Sequence of chain 41.A:
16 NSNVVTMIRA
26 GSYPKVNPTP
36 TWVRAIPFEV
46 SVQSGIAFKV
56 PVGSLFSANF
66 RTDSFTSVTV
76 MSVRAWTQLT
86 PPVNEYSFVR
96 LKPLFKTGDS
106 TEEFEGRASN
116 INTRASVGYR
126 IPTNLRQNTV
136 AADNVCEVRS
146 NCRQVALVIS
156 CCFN

Binding-site contacts:
Ligand atom C4' contacts residue ARG125 of chain 46.A at 4.4 Å.
Ligand atom OP2 contacts residue SER77 of chain 46.A at 4.1 Å.
Ligand atom C5 contacts residue ARG125 of chain 46.A at 3.5 Å.
Ligand atom OP2 contacts residue ILE23 of chain 41.A at 4.5 Å.
Ligand atom O5' contacts residue ARG131 of chain 46.A at 2.6 Å (salt-bridge).
Ligand atom C2 contacts residue ARG125 of chain 46.A at 3.8 Å.
Ligand atom O2 contacts residue ASN16 of chain 41.A at 2.5 Å (h-bond).
Ligand atom C4 contacts residue ASN16 of chain 41.A at 4.1 Å.
Ligand atom OP1 contacts residue ARG125 of chain 46.A at 2.9 Å (salt-bridge).
Ligand atom OP1 contacts residue ILE23 of chain 41.A at 3.9 Å.
Ligand atom C3' contacts residue ARG125 of chain 46.A at 3.3 Å.
Ligand atom C5' contacts residue MET76 of chain 46.A at 4.3 Å (hydrophobic).
Ligand atom C5' contacts residue SER77 of chain 46.A at 4.4 Å.
Ligand atom O2 contacts residue ARG125 of chain 46.A at 3.9 Å.
Ligand atom O3' contacts residue ARG125 of chain 46.A at 4.0 Å.
Ligand atom C2 contacts residue ASN16 of chain 41.A at 3.0 Å.
Ligand atom OP3 contacts residue ARG125 of chain 46.A at 2.8 Å.
Ligand atom C6 contacts residue ARG125 of chain 46.A at 3.5 Å.
Ligand atom O4 contacts residue SER17 of chain 41.A at 3.2 Å.
Ligand atom C5' contacts residue ARG125 of chain 46.A at 4.1 Å.
Ligand atom OP1 contacts residue ARG131 of chain 46.A at 3.4 Å (salt-bridge).
Ligand atom C5' contacts residue ARG131 of chain 46.A at 3.2 Å.
Ligand atom OP2 contacts residue ARG131 of chain 46.A at 3.7 Å.
Ligand atom C1' contacts residue ARG125 of chain 46.A at 4.2 Å.
Ligand atom N3 contacts residue ASN16 of chain 41.A at 2.9 Å (h-bond).
Ligand atom P contacts residue ARG125 of chain 46.A at 3.7 Å.
Ligand atom P contacts residue ARG131 of chain 46.A at 3.5 Å.
Ligand atom C2' contacts residue ARG125 of chain 46.A at 3.6 Å.
Ligand atom N1 contacts residue ASN16 of chain 41.A at 4.4 Å.
Ligand atom N3 contacts residue ARG125 of chain 46.A at 3.6 Å (salt-bridge).
Ligand atom P contacts residue ILE23 of chain 41.A at 4.4 Å.
Ligand atom C5 contacts residue THR21 of chain 41.A at 4.3 Å.
Ligand atom C4 contacts residue SER17 of chain 41.A at 4.1 Å.
Ligand atom OP3 contacts residue ILE23 of chain 41.A at 4.2 Å.
Ligand atom O4 contacts residue ARG125 of chain 46.A at 3.8 Å.
Ligand atom C4 contacts residue ARG125 of chain 46.A at 3.5 Å.
Ligand atom O4 contacts residue THR21 of chain 41.A at 3.9 Å.
Ligand atom N1 contacts residue ARG125 of chain 46.A at 3.7 Å.
Ligand atom N3 contacts residue SER17 of chain 41.A at 4.3 Å.
Ligand atom O5' contacts residue ARG125 of chain 46.A at 3.0 Å (salt-bridge).

Sequence of chain 46.A:
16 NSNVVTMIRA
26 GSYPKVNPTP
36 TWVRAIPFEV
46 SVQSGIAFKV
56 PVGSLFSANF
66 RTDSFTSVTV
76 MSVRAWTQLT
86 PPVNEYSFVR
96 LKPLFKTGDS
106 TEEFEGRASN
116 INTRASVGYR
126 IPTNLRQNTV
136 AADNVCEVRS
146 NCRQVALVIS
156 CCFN

The protein below binds the small molecule below.
Small molecule (SMILES): CO[P](=O)(O)O[C@H]1[C@@H](O)[C@H](n2ccc(=O)[nH]c2=O)O[C@@H]1COP(=O)(O)O